Sequence of chain 1.K:
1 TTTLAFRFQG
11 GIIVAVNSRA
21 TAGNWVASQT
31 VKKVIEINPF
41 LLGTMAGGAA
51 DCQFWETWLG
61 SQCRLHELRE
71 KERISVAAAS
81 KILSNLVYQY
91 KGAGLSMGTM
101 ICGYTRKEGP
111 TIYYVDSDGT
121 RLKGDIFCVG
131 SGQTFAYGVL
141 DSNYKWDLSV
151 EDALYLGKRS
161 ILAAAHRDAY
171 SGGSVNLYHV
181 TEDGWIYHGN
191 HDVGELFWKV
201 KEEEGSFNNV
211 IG

Sequence of chain 1.L:
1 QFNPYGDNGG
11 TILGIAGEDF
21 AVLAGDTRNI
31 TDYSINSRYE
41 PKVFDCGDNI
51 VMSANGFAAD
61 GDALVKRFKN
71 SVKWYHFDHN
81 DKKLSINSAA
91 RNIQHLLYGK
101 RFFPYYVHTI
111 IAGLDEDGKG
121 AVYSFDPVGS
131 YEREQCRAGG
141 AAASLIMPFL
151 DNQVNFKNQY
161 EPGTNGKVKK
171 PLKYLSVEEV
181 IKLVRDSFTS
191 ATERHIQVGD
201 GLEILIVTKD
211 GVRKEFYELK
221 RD

A small-molecule ligand and the protein it binds are described below.
Small molecule (SMILES): CC(C)C[C@H](NC(=O)[C@H](CCc1ccccc1)NC(=O)CN1CCOCC1)C(=O)N[C@@H](Cc1ccccc1)C(=O)N[C@@H](CC(C)C)[C@@H](O)[C@H](C)CO

Binding-site contacts:
Ligand atom C2 contacts residue HIS108 of chain 1.L at 3.4 Å.
Ligand atom O9 contacts residue PRO127 of chain 1.L at 3.6 Å.
Ligand atom C58 contacts residue THR1 of chain 1.K at 2.4 Å.
Ligand atom C43 contacts residue THR1 of chain 1.K at 2.7 Å.
Ligand atom C46 contacts residue ARG19 of chain 1.K at 3.6 Å.
Ligand atom C58 contacts residue LYS33 of chain 1.K at 3.4 Å.
Ligand atom C58 contacts residue TYR170 of chain 1.K at 3.2 Å (hydrophobic).
Ligand atom C59 contacts residue THR1 of chain 1.K at 2.5 Å.
Ligand atom C23 contacts residue THR21 of chain 1.K at 3.7 Å.
Ligand atom O9 contacts residue HIS108 of chain 1.L at 3.6 Å.
Ligand atom C44 contacts residue THR1 of chain 1.K at 3.5 Å.
Ligand atom O40 contacts residue THR21 of chain 1.K at 3.4 Å (h-bond).
Ligand atom N41 contacts residue THR1 of chain 1.K at 3.6 Å.
Ligand atom N41 contacts residue GLY47 of chain 1.K at 2.8 Å (h-bond).
Ligand atom C51 contacts residue THR1 of chain 1.K at 1.5 Å.
Ligand atom O29 contacts residue ALA49 of chain 1.K at 3.0 Å (h-bond).
Ligand atom C43 contacts residue GLY47 of chain 1.K at 3.3 Å.
Ligand atom C47 contacts residue MES1 of chain 1.KA at 3.5 Å.
Ligand atom N30 contacts residue THR21 of chain 1.K at 3.1 Å (h-bond).
Ligand atom C27 contacts residue ALA27 of chain 1.K at 3.6 Å (hydrophobic).
Ligand atom C3 contacts residue HIS108 of chain 1.L at 3.6 Å.
Ligand atom C47 contacts residue THR1 of chain 1.K at 1.4 Å.
Ligand atom O48 contacts residue GLY47 of chain 1.K at 3.2 Å (h-bond).
Ligand atom O60 contacts residue MES1 of chain 1.KA at 2.5 Å (h-bond).
Ligand atom C45 contacts residue ALA49 of chain 1.K at 3.7 Å (hydrophobic).
Ligand atom O1 contacts residue HIS108 of chain 1.L at 2.8 Å.
Ligand atom C26 contacts residue SER130 of chain 1.L at 3.4 Å.
Ligand atom C58 contacts residue ARG19 of chain 1.K at 3.1 Å.
Ligand atom C51 contacts residue MES1 of chain 1.KA at 3.7 Å.
Ligand atom C42 contacts residue THR1 of chain 1.K at 2.4 Å.
Ligand atom N22 contacts residue ASP126 of chain 1.L at 3.4 Å (salt-bridge).
Ligand atom C39 contacts residue GLY47 of chain 1.K at 3.3 Å.
Ligand atom C18 contacts residue ARG101 of chain 1.L at 3.4 Å.
Ligand atom O48 contacts residue THR1 of chain 1.K at 2.4 Å (h-bond).
Ligand atom O60 contacts residue THR1 of chain 1.K at 3.3 Å (h-bond).
Ligand atom C59 contacts residue MES1 of chain 1.KA at 3.6 Å.
Ligand atom C17 contacts residue ARG101 of chain 1.L at 3.4 Å.
Ligand atom C31 contacts residue GLY47 of chain 1.K at 3.1 Å.
Ligand atom O48 contacts residue MES1 of chain 1.KA at 2.4 Å (h-bond).
Ligand atom C12 contacts residue ASP126 of chain 1.L at 3.4 Å.